Sequence of chain 1.A:
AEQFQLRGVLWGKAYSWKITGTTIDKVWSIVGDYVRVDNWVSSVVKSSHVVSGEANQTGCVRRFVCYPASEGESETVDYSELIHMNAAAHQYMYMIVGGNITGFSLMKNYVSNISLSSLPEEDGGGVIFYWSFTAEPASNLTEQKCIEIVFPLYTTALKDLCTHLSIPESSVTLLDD

This small molecule binds to this protein.
Small molecule (SMILES): O=Cc1ccc(O)cc1

Binding-site contacts:
Ligand atom O1' contacts residue GLY156 of chain 1.A at 4.2 Å.
Ligand atom O1' contacts residue GLU154 of chain 1.A at 4.4 Å.
Ligand atom C2 contacts residue GLY156 of chain 1.A at 4.5 Å.
Ligand atom C1 contacts residue GLU154 of chain 1.A at 3.6 Å.
Ligand atom C6 contacts residue GLU154 of chain 1.A at 3.5 Å.
Ligand atom O4 contacts residue GLU153 of chain 1.A at 4.0 Å.
Ligand atom C1' contacts residue GLY156 of chain 1.A at 4.3 Å.
Ligand atom C3 contacts residue GLU154 of chain 1.A at 4.1 Å.
Ligand atom C3 contacts residue GLU153 of chain 1.A at 3.3 Å.
Ligand atom C6 contacts residue GLU153 of chain 1.A at 4.4 Å.
Ligand atom C1' contacts residue GLU154 of chain 1.A at 3.5 Å.
Ligand atom C4 contacts residue GLU154 of chain 1.A at 3.8 Å.
Ligand atom C5 contacts residue GLU154 of chain 1.A at 3.5 Å.
Ligand atom C4 contacts residue GLU153 of chain 1.A at 4.0 Å.
Ligand atom C1 contacts residue GLU153 of chain 1.A at 3.8 Å.
Ligand atom C5 contacts residue GLU153 of chain 1.A at 4.5 Å.
Ligand atom C2 contacts residue GLU153 of chain 1.A at 3.2 Å.
Ligand atom C2 contacts residue GLU154 of chain 1.A at 4.1 Å.